A small-molecule ligand and the protein it binds are described below.
Small molecule (SMILES): COc1c(N2CCN[C@@H](C)C2)c(F)cc2c(=O)c(C(=O)O)cn(C3CC3)c12

Sequence of chain 1.C:
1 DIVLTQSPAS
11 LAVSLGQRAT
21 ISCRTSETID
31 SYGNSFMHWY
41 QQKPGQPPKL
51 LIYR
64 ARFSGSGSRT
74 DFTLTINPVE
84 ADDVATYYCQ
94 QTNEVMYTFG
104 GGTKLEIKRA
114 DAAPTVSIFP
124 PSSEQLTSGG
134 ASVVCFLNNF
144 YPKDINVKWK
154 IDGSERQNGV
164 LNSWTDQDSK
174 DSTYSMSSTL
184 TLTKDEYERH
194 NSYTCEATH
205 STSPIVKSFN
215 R

Binding-site contacts:
Ligand atom C01 contacts residue TYR35 of chain 1.D at 3.9 Å (hydrophobic).
Ligand atom C15 contacts residue ASN100 of chain 1.D at 3.1 Å.
Ligand atom C08 contacts residue HIS38 of chain 1.C at 3.5 Å.
Ligand atom C10 contacts residue PHE36 of chain 1.C at 3.9 Å (hydrophobic).
Ligand atom F27 contacts residue HIS38 of chain 1.C at 3.7 Å.
Ligand atom C02 contacts residue GLU104 of chain 1.D at 3.5 Å.
Ligand atom N07 contacts residue GLU104 of chain 1.D at 2.8 Å (salt-bridge).
Ligand atom F27 contacts residue PHE36 of chain 1.C at 3.3 Å.
Ligand atom O20 contacts residue PHE36 of chain 1.C at 3.5 Å.
Ligand atom C02 contacts residue THR95 of chain 1.C at 3.3 Å.
Ligand atom C01 contacts residue THR95 of chain 1.C at 3.3 Å.
Ligand atom C06 contacts residue TYR40 of chain 1.C at 3.1 Å (hydrophobic).
Ligand atom N07 contacts residue GLN93 of chain 1.C at 2.5 Å (h-bond).
Ligand atom C06 contacts residue HIS38 of chain 1.C at 3.4 Å.
Ligand atom C09 contacts residue TRP99 of chain 1.D at 3.8 Å (hydrophobic).
Ligand atom N16 contacts residue ARG101 of chain 1.D at 3.3 Å (salt-bridge).
Ligand atom C03 contacts residue GLU104 of chain 1.D at 3.7 Å.
Ligand atom C26 contacts residue TYR53 of chain 1.C at 3.5 Å (hydrophobic).
Ligand atom N04 contacts residue HIS38 of chain 1.C at 3.8 Å.
Ligand atom N07 contacts residue TYR35 of chain 1.D at 3.9 Å.
Ligand atom O20 contacts residue ARG101 of chain 1.D at 3.4 Å.
Ligand atom C05 contacts residue HIS38 of chain 1.C at 3.7 Å.
Ligand atom C19 contacts residue ARG101 of chain 1.D at 3.7 Å.
Ligand atom C17 contacts residue ARG101 of chain 1.D at 3.1 Å.
Ligand atom C10 contacts residue TRP99 of chain 1.D at 3.9 Å (hydrophobic).
Ligand atom C06 contacts residue GLN93 of chain 1.C at 3.0 Å.
Ligand atom N07 contacts residue TYR40 of chain 1.C at 2.9 Å (h-bond).
Ligand atom C06 contacts residue GLU104 of chain 1.D at 3.7 Å.
Ligand atom C01 contacts residue GLN93 of chain 1.C at 3.8 Å.
Ligand atom C18 contacts residue ARG101 of chain 1.D at 3.6 Å.
Ligand atom N07 contacts residue THR95 of chain 1.C at 3.9 Å.
Ligand atom C03 contacts residue TRP99 of chain 1.D at 3.3 Å (hydrophobic).
Ligand atom C01 contacts residue TRP99 of chain 1.D at 3.5 Å (hydrophobic).
Ligand atom F27 contacts residue TRP99 of chain 1.D at 3.6 Å.
Ligand atom C02 contacts residue GLN93 of chain 1.C at 3.4 Å.
Ligand atom C24 contacts residue ARG101 of chain 1.D at 3.7 Å.
Ligand atom C01 contacts residue GLU104 of chain 1.D at 3.5 Å.
Ligand atom C15 contacts residue ASP103 of chain 1.D at 3.8 Å.
Ligand atom C09 contacts residue HIS38 of chain 1.C at 3.4 Å.
Ligand atom C25 contacts residue TYR53 of chain 1.C at 3.5 Å (hydrophobic).

Sequence of chain 1.D:
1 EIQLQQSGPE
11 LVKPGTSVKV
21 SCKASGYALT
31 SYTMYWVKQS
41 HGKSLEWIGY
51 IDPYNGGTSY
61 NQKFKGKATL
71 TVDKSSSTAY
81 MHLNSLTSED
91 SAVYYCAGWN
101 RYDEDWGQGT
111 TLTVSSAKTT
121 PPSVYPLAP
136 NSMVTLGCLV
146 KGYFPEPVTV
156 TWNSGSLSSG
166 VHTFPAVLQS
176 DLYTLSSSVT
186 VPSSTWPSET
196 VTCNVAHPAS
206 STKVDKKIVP